Binding-site contacts:
Ligand atom C8 contacts residue ILE170 of chain 1.OA at 4.1 Å (hydrophobic).
Ligand atom O6 contacts residue VAL212 of chain 1.OA at 3.4 Å.
Ligand atom C8 contacts residue LEU239 of chain 1.OA at 4.4 Å (hydrophobic).
Ligand atom O5 contacts residue ASN238 of chain 1.OA at 2.4 Å (h-bond).
Ligand atom O7 contacts residue THR171 of chain 1.OA at 4.1 Å.
Ligand atom O7 contacts residue ASN238 of chain 1.OA at 4.1 Å.
Ligand atom C1 contacts residue ASN238 of chain 1.OA at 1.4 Å.
Ligand atom C6 contacts residue VAL212 of chain 1.OA at 4.3 Å (hydrophobic).
Ligand atom N2 contacts residue THR240 of chain 1.OA at 4.3 Å.
Ligand atom C8 contacts residue THR241 of chain 1.OA at 4.3 Å.
Ligand atom C4 contacts residue ASN238 of chain 1.OA at 4.2 Å.
Ligand atom C5 contacts residue ASN238 of chain 1.OA at 3.7 Å.
Ligand atom C1 contacts residue VAL212 of chain 1.OA at 4.4 Å (hydrophobic).
Ligand atom C7 contacts residue THR171 of chain 1.OA at 4.3 Å.
Ligand atom N2 contacts residue ASN238 of chain 1.OA at 2.9 Å (h-bond).
Ligand atom C7 contacts residue ASN238 of chain 1.OA at 3.9 Å.
Ligand atom C3 contacts residue ASN238 of chain 1.OA at 3.8 Å.
Ligand atom C8 contacts residue THR171 of chain 1.OA at 3.5 Å.
Ligand atom O5 contacts residue VAL212 of chain 1.OA at 3.5 Å.
Ligand atom O6 contacts residue LYS194 of chain 1.OA at 4.3 Å.
Ligand atom C2 contacts residue ASN238 of chain 1.OA at 2.5 Å.
Ligand atom N2 contacts residue LEU239 of chain 1.OA at 4.3 Å.

The protein below binds the small molecule below.
Small molecule (SMILES): CC(=O)N[C@@H]1[C@@H](O)[C@H](O)[C@@H](CO)O[C@H]1O

Sequence of chain 1.OA:
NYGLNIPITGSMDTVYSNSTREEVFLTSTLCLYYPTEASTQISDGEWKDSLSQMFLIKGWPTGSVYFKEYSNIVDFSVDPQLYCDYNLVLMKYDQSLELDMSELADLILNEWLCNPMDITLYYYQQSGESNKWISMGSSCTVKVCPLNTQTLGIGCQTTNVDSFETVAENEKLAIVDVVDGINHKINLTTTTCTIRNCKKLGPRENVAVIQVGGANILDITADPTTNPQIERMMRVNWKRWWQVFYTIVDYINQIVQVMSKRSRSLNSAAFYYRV